A protein and the small-molecule ligand that binds it are described below.
Small molecule (SMILES): CC(=O)N[C@@H]1[C@@H](O)[C@H](O)[C@@H](CO)O[C@H]1O

Binding-site contacts:
Ligand atom N2 contacts residue ASN288 of chain 1.A at 2.9 Å (h-bond).
Ligand atom C8 contacts residue ASN288 of chain 1.A at 4.4 Å.
Ligand atom O7 contacts residue ASN288 of chain 1.A at 3.5 Å (h-bond).
Ligand atom C6 contacts residue ASN301 of chain 1.A at 4.5 Å.
Ligand atom C1 contacts residue VAL300 of chain 1.A at 3.7 Å (hydrophobic).
Ligand atom C3 contacts residue ASN288 of chain 1.A at 3.8 Å.
Ligand atom C2 contacts residue ASN288 of chain 1.A at 2.5 Å.
Ligand atom C1 contacts residue ASN288 of chain 1.A at 1.4 Å.
Ligand atom C7 contacts residue ASN288 of chain 1.A at 3.3 Å.
Ligand atom C7 contacts residue VAL300 of chain 1.A at 4.1 Å (hydrophobic).
Ligand atom O5 contacts residue ASN301 of chain 1.A at 3.8 Å.
Ligand atom C4 contacts residue ASN288 of chain 1.A at 4.2 Å.
Ligand atom C5 contacts residue ASN301 of chain 1.A at 3.8 Å.
Ligand atom C8 contacts residue SER48 of chain 1.A at 3.9 Å.
Ligand atom C2 contacts residue VAL300 of chain 1.A at 3.8 Å (hydrophobic).
Ligand atom C5 contacts residue ASN288 of chain 1.A at 3.7 Å.
Ligand atom N2 contacts residue VAL300 of chain 1.A at 3.2 Å (h-bond).
Ligand atom C3 contacts residue VAL300 of chain 1.A at 4.0 Å (hydrophobic).
Ligand atom O5 contacts residue ASN288 of chain 1.A at 2.4 Å (h-bond).
Ligand atom C8 contacts residue VAL300 of chain 1.A at 4.1 Å (hydrophobic).
Ligand atom C1 contacts residue ASN301 of chain 1.A at 3.8 Å.

Sequence of chain 1.A:
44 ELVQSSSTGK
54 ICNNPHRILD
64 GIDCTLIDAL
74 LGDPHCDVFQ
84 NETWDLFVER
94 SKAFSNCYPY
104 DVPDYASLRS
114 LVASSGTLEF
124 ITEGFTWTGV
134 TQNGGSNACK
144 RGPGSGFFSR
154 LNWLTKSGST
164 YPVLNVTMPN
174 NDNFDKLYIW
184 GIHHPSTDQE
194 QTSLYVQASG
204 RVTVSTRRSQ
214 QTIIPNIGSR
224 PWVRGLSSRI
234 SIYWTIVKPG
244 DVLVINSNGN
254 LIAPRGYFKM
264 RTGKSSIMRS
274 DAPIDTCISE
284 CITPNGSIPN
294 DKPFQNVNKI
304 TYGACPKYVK